Sequence of chain 1.C:
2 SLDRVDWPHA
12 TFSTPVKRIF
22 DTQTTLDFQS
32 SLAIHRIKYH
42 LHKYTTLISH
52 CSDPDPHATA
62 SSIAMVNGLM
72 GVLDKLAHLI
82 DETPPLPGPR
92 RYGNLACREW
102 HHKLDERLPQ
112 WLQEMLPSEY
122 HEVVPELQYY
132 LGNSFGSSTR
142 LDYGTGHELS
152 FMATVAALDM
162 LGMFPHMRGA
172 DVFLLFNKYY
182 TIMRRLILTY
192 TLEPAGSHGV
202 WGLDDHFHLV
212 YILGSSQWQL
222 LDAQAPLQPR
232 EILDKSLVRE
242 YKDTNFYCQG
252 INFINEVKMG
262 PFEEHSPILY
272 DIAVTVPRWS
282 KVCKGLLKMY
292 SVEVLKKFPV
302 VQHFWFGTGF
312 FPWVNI

Binding-site contacts:
Ligand atom C2 contacts residue ASP272 of chain 1.C at 3.5 Å.
Ligand atom CD contacts residue SO41 of chain 1.J at 3.7 Å.
Ligand atom CB contacts residue ASP272 of chain 1.C at 3.9 Å.
Ligand atom CB contacts residue VAL201 of chain 1.C at 3.4 Å (hydrophobic).
Ligand atom O2 contacts residue TRP202 of chain 1.C at 2.5 Å.
Ligand atom NZ contacts residue ASP272 of chain 1.C at 2.9 Å (salt-bridge).
Ligand atom O contacts residue ILE269 of chain 1.C at 3.6 Å.
Ligand atom O contacts residue PHE299 of chain 1.A at 2.8 Å (h-bond).
Ligand atom C4 contacts residue ILE273 of chain 1.C at 3.9 Å (hydrophobic).
Ligand atom O contacts residue PRO300 of chain 1.A at 3.2 Å.
Ligand atom O contacts residue LYS298 of chain 1.A at 3.7 Å.
Ligand atom CA contacts residue TRP202 of chain 1.C at 3.6 Å (hydrophobic).
Ligand atom NZ contacts residue SO41 of chain 1.J at 2.8 Å (h-bond).
Ligand atom CA contacts residue TRP202 of chain 1.C at 3.4 Å (hydrophobic).
Ligand atom O contacts residue TRP202 of chain 1.C at 3.4 Å.
Ligand atom N contacts residue TRP202 of chain 1.C at 3.2 Å.
Ligand atom C4 contacts residue LYS298 of chain 1.A at 3.5 Å.
Ligand atom N1 contacts residue ASP272 of chain 1.C at 3.5 Å (salt-bridge).
Ligand atom C2 contacts residue ILE273 of chain 1.C at 3.6 Å (hydrophobic).
Ligand atom CD contacts residue TRP202 of chain 1.C at 3.9 Å (hydrophobic).
Ligand atom C1 contacts residue TRP202 of chain 1.C at 3.6 Å (hydrophobic).
Ligand atom CA contacts residue LYS297 of chain 1.A at 3.8 Å.
Ligand atom O1 contacts residue LYS298 of chain 1.A at 3.4 Å (salt-bridge).
Ligand atom CG contacts residue TRP202 of chain 1.C at 3.6 Å (hydrophobic).
Ligand atom ON2 contacts residue ILE273 of chain 1.C at 3.9 Å.
Ligand atom O3 contacts residue TRP202 of chain 1.C at 3.0 Å.
Ligand atom CG contacts residue PRO268 of chain 1.C at 3.8 Å (hydrophobic).
Ligand atom N contacts residue TRP202 of chain 1.C at 3.7 Å.
Ligand atom CB contacts residue LYS297 of chain 1.A at 3.9 Å.
Ligand atom CE contacts residue SO41 of chain 1.J at 2.8 Å.
Ligand atom C contacts residue TRP202 of chain 1.C at 3.2 Å (hydrophobic).
Ligand atom CB contacts residue THR23 of chain 1.A at 3.3 Å.
Ligand atom CE contacts residue ASP272 of chain 1.C at 3.9 Å.
Ligand atom CD contacts residue PRO300 of chain 1.A at 3.5 Å (hydrophobic).
Ligand atom CG contacts residue VAL201 of chain 1.C at 3.0 Å (hydrophobic).
Ligand atom O3 contacts residue LYS298 of chain 1.A at 3.9 Å.
Ligand atom ON1 contacts residue GLY286 of chain 1.C at 3.4 Å (h-bond).
Ligand atom C3 contacts residue ILE273 of chain 1.C at 3.4 Å (hydrophobic).
Ligand atom CB contacts residue PHE299 of chain 1.A at 3.6 Å (hydrophobic).
Ligand atom CB contacts residue TRP202 of chain 1.C at 3.4 Å (hydrophobic).

Sequence of chain 1.A:
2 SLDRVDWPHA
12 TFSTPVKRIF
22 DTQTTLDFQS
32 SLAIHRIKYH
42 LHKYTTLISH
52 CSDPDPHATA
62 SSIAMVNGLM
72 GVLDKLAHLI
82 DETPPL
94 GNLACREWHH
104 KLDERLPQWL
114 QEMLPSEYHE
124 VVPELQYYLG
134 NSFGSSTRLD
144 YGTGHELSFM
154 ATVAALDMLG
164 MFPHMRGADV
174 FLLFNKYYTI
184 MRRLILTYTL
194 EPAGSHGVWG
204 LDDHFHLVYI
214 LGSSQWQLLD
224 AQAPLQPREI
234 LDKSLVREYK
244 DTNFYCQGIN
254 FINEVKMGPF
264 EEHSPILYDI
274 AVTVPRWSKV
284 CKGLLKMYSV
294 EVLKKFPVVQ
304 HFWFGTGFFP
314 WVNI

A small-molecule ligand and the protein it binds are described below.
Small molecule (SMILES): C[C@H](NC(=O)CCC(=O)O)C(=O)N[C@@H](C)C(=O)N1CCC[C@H]1C(=O)N[C@@H](CCCCN)[C@@H](O)Nc1ccc([N+](=O)O)cc1